Binding-site contacts:
Ligand atom P2 contacts residue THR51 of chain 1.A at 3.5 Å.
Ligand atom P1 contacts residue ARG257 of chain 1.A at 3.7 Å.
Ligand atom O2' contacts residue MET256 of chain 1.A at 3.6 Å.
Ligand atom O3P contacts residue GLY259 of chain 1.A at 2.7 Å (h-bond).
Ligand atom O2P contacts residue SER138 of chain 1.A at 2.9 Å (h-bond).
Ligand atom C2 contacts residue TYR193 of chain 1.A at 3.5 Å (hydrophobic).
Ligand atom C2 contacts residue TRP53 of chain 1.A at 3.6 Å (hydrophobic).
Ligand atom N6 contacts residue PHE229 of chain 1.A at 3.5 Å (h-bond).
Ligand atom O5P contacts residue THR51 of chain 1.A at 2.7 Å (h-bond).
Ligand atom O5P contacts residue SER49 of chain 1.A at 3.3 Å (h-bond).
Ligand atom O2' contacts residue PHE229 of chain 1.A at 3.3 Å.
Ligand atom O4P contacts residue THR51 of chain 1.A at 3.5 Å (h-bond).
Ligand atom N1 contacts residue PHE229 of chain 1.A at 3.7 Å.
Ligand atom N6 contacts residue MET232 of chain 1.A at 3.2 Å (h-bond).
Ligand atom O5' contacts residue LYS48 of chain 1.A at 3.6 Å.
Ligand atom N6 contacts residue THR227 of chain 1.A at 2.7 Å (h-bond).
Ligand atom O1P contacts residue ARG257 of chain 1.A at 2.9 Å (salt-bridge).
Ligand atom N1 contacts residue TRP53 of chain 1.A at 3.5 Å.
Ligand atom N6 contacts residue TRP53 of chain 1.A at 3.4 Å.
Ligand atom O4P contacts residue THR52 of chain 1.A at 2.7 Å (h-bond).
Ligand atom O1P contacts residue ARG130 of chain 1.A at 2.9 Å (salt-bridge).
Ligand atom C8 contacts residue MET256 of chain 1.A at 3.4 Å (hydrophobic).
Ligand atom O3' contacts residue SER138 of chain 1.A at 3.4 Å (h-bond).
Ligand atom N6 contacts residue SER228 of chain 1.A at 3.5 Å.
Ligand atom P1 contacts residue SER138 of chain 1.A at 3.3 Å.
Ligand atom O3P contacts residue LYS258 of chain 1.A at 3.0 Å (salt-bridge).
Ligand atom O3' contacts residue ARG130 of chain 1.A at 3.2 Å (salt-bridge).
Ligand atom N3 contacts residue GLY259 of chain 1.A at 3.5 Å.
Ligand atom O5' contacts residue GLY50 of chain 1.A at 3.4 Å (h-bond).
Ligand atom O1P contacts residue SER138 of chain 1.A at 3.4 Å (h-bond).
Ligand atom N7 contacts residue MET256 of chain 1.A at 3.5 Å (h-bond).
Ligand atom O5P contacts residue LYS48 of chain 1.A at 3.3 Å (salt-bridge).
Ligand atom O6P contacts residue PHE255 of chain 1.A at 3.7 Å.
Ligand atom O2' contacts residue ARG257 of chain 1.A at 3.4 Å (salt-bridge).
Ligand atom O5P contacts residue GLY50 of chain 1.A at 3.1 Å (h-bond).
Ligand atom N3 contacts residue TYR193 of chain 1.A at 2.8 Å (h-bond).
Ligand atom C6 contacts residue TRP53 of chain 1.A at 3.5 Å (hydrophobic).
Ligand atom O2P contacts residue ARG257 of chain 1.A at 3.1 Å (salt-bridge).
Ligand atom C5' contacts residue LYS48 of chain 1.A at 3.7 Å.
Ligand atom O6P contacts residue LYS48 of chain 1.A at 2.9 Å (salt-bridge).

Sequence of chain 1.A:
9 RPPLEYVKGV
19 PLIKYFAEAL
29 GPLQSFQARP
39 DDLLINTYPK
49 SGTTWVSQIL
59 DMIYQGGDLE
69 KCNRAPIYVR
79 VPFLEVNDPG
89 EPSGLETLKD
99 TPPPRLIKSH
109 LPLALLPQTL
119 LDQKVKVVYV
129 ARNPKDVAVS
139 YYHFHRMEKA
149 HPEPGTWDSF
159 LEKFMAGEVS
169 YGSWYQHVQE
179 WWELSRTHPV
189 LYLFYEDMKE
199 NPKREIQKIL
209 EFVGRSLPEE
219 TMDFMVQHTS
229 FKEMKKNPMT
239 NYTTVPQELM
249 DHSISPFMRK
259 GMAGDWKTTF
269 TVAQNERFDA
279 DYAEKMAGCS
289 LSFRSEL

A protein and the small-molecule ligand that binds it are described below.
Small molecule (SMILES): Nc1ncnc2c1ncn2[C@@H]1O[C@H](COP(=O)(O)O)[C@@H](OP(=O)(O)O)[C@H]1O